Sequence of chain 1.C:
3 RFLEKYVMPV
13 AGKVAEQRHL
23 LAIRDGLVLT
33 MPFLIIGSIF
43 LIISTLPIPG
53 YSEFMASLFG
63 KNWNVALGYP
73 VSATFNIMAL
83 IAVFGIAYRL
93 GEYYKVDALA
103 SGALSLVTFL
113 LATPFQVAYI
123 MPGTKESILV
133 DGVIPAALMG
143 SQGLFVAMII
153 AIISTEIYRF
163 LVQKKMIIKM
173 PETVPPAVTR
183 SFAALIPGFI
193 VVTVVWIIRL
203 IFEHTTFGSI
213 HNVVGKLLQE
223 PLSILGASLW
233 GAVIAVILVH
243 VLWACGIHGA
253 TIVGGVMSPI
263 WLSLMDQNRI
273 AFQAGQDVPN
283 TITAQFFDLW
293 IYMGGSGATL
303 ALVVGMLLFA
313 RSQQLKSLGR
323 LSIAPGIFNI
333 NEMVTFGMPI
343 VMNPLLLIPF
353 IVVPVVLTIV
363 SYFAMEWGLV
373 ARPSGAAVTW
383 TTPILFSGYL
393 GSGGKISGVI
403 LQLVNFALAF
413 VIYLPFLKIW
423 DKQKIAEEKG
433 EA

Binding-site contacts:
Ligand atom O61 contacts residue GLU94 of chain 1.D at 3.5 Å (salt-bridge).
Ligand atom O7 contacts residue ARG91 of chain 1.D at 4.0 Å.
Ligand atom C28 contacts residue ALA186 of chain 1.C at 4.0 Å (hydrophobic).
Ligand atom C25 contacts residue LEU31 of chain 1.D at 3.4 Å (hydrophobic).
Ligand atom O16 contacts residue ARG182 of chain 1.C at 3.8 Å.
Ligand atom C57 contacts residue ASP27 of chain 1.D at 3.8 Å.
Ligand atom C19 contacts residue VAL30 of chain 1.D at 4.1 Å (hydrophobic).
Ligand atom C7 contacts residue PRO178 of chain 1.C at 4.0 Å (hydrophobic).
Ligand atom C19 contacts residue LEU31 of chain 1.D at 4.1 Å (hydrophobic).
Ligand atom C28 contacts residue PRO34 of chain 1.D at 3.7 Å (hydrophobic).
Ligand atom O16 contacts residue VAL30 of chain 1.D at 4.2 Å.
Ligand atom O1 contacts residue ARG91 of chain 1.D at 3.3 Å (salt-bridge).
Ligand atom C1 contacts residue ALA179 of chain 1.C at 4.1 Å (hydrophobic).
Ligand atom C34 contacts residue ALA186 of chain 1.C at 3.8 Å (hydrophobic).
Ligand atom O61 contacts residue ASP27 of chain 1.D at 3.5 Å.
Ligand atom O55 contacts residue PRO178 of chain 1.C at 4.0 Å.
Ligand atom O55 contacts residue ALA179 of chain 1.C at 4.2 Å.
Ligand atom C57 contacts residue GLU94 of chain 1.D at 4.1 Å.
Ligand atom C31 contacts residue PRO34 of chain 1.D at 4.2 Å (hydrophobic).
Ligand atom C2 contacts residue ARG182 of chain 1.C at 3.5 Å.
Ligand atom C31 contacts residue ALA186 of chain 1.C at 4.0 Å (hydrophobic).
Ligand atom C8 contacts residue PRO178 of chain 1.C at 4.1 Å (hydrophobic).
Ligand atom C34 contacts residue PHE35 of chain 1.D at 4.0 Å (hydrophobic).
Ligand atom O5 contacts residue ARG182 of chain 1.C at 4.0 Å.
Ligand atom C18 contacts residue ARG182 of chain 1.C at 3.7 Å.
Ligand atom C22 contacts residue ARG182 of chain 1.C at 4.2 Å.
Ligand atom C28 contacts residue ALA102 of chain 1.C at 4.1 Å (hydrophobic).
Ligand atom O49 contacts residue ALA179 of chain 1.C at 4.1 Å.
Ligand atom C57 contacts residue ARG91 of chain 1.D at 2.9 Å.
Ligand atom C34 contacts residue PRO34 of chain 1.D at 3.9 Å (hydrophobic).
Ligand atom O4 contacts residue PRO178 of chain 1.C at 3.1 Å.
Ligand atom C4 contacts residue ARG182 of chain 1.C at 4.1 Å.
Ligand atom O49 contacts residue PRO178 of chain 1.C at 4.0 Å.
Ligand atom O2 contacts residue PRO178 of chain 1.C at 3.9 Å.
Ligand atom C31 contacts residue ALA102 of chain 1.C at 3.6 Å (hydrophobic).
Ligand atom C6 contacts residue ARG182 of chain 1.C at 3.1 Å.
Ligand atom O61 contacts residue ARG91 of chain 1.D at 2.6 Å (salt-bridge).
Ligand atom C1 contacts residue ARG182 of chain 1.C at 3.4 Å.
Ligand atom O49 contacts residue ARG182 of chain 1.C at 2.4 Å.
Ligand atom C11 contacts residue ARG91 of chain 1.D at 4.1 Å.

The small molecule below binds the protein below.
Small molecule (SMILES): CCCCCCCCCO[C@@H]1O[C@H](CO)[C@@H](O[C@H]2O[C@H](CO)[C@@H](O)[C@H](O)[C@H]2O)[C@H](O)[C@H]1O

Sequence of chain 1.D:
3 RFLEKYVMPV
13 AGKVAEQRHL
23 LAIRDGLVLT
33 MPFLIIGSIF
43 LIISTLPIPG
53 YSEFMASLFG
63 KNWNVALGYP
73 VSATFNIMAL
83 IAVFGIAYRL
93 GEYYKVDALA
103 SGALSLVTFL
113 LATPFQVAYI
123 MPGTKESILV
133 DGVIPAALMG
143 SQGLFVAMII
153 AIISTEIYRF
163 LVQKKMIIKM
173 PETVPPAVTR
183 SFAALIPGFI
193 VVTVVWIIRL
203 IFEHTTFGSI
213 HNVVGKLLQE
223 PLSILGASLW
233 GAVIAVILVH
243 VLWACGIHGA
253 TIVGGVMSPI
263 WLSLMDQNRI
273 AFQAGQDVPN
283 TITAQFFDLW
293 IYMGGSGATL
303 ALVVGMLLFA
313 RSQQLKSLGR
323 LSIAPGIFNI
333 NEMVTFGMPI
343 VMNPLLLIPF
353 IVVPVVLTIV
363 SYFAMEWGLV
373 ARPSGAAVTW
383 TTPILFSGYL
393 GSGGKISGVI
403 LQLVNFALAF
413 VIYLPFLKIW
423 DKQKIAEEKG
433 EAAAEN